This protein binds this small molecule.
Small molecule (SMILES): C#Cc1n[nH]c2c(-c3cn([C@@H](C)c4ccccc4)c(=O)[nH]c3=O)cc(F)cc12

Binding-site contacts:
Ligand atom F contacts residue LEU105 of chain 1.B at 3.4 Å.
Ligand atom C19 contacts residue ASP185 of chain 1.B at 3.7 Å.
Ligand atom O contacts residue ASP185 of chain 1.B at 3.7 Å.
Ligand atom C1 contacts residue LEU103 of chain 1.B at 3.7 Å (hydrophobic).
Ligand atom C16 contacts residue VAL183 of chain 1.B at 3.4 Å (hydrophobic).
Ligand atom C8 contacts residue VAL118 of chain 1.B at 3.8 Å (hydrophobic).
Ligand atom O1 contacts residue ASP185 of chain 1.B at 3.0 Å (salt-bridge).
Ligand atom C20 contacts residue ASP185 of chain 1.B at 3.8 Å.
Ligand atom C contacts residue LEU103 of chain 1.B at 3.3 Å (hydrophobic).
Ligand atom C20 contacts residue MET94 of chain 1.B at 3.4 Å (hydrophobic).
Ligand atom C7 contacts residue VAL118 of chain 1.B at 3.5 Å (hydrophobic).
Ligand atom C14 contacts residue ARG190 of chain 1.B at 3.4 Å.
Ligand atom C3 contacts residue VAL118 of chain 1.B at 3.8 Å (hydrophobic).
Ligand atom N2 contacts residue ARG190 of chain 1.B at 2.9 Å (salt-bridge).
Ligand atom C14 contacts residue ALA189 of chain 1.B at 3.8 Å (hydrophobic).
Ligand atom C2 contacts residue MET94 of chain 1.B at 3.6 Å (hydrophobic).
Ligand atom C16 contacts residue LEU103 of chain 1.B at 3.4 Å (hydrophobic).
Ligand atom O contacts residue LYS73 of chain 1.B at 2.8 Å (salt-bridge).
Ligand atom N2 contacts residue ALA189 of chain 1.B at 3.5 Å.
Ligand atom C7 contacts residue LEU105 of chain 1.B at 3.8 Å (hydrophobic).
Ligand atom C11 contacts residue ARG190 of chain 1.B at 3.6 Å.
Ligand atom C19 contacts residue MET94 of chain 1.B at 3.7 Å (hydrophobic).
Ligand atom C6 contacts residue VAL118 of chain 1.B at 3.8 Å (hydrophobic).
Ligand atom C17 contacts residue VAL183 of chain 1.B at 3.3 Å (hydrophobic).
Ligand atom C16 contacts residue ALA184 of chain 1.B at 3.8 Å (hydrophobic).
Ligand atom O1 contacts residue ALA184 of chain 1.B at 3.4 Å.
Ligand atom F contacts residue GLY91 of chain 1.B at 3.2 Å.
Ligand atom C7 contacts residue MET94 of chain 1.B at 3.7 Å (hydrophobic).
Ligand atom C14 contacts residue PHE87 of chain 1.B at 3.6 Å (hydrophobic).
Ligand atom C6 contacts residue MET94 of chain 1.B at 3.6 Å (hydrophobic).
Ligand atom C9 contacts residue GLU90 of chain 1.B at 3.8 Å.
Ligand atom C4 contacts residue LYS73 of chain 1.B at 3.7 Å.
Ligand atom C13 contacts residue ARG190 of chain 1.B at 3.6 Å.
Ligand atom N1 contacts residue ASP185 of chain 1.B at 2.8 Å (salt-bridge).
Ligand atom C4 contacts residue ASP185 of chain 1.B at 3.6 Å.
Ligand atom C18 contacts residue HIS165 of chain 1.B at 3.8 Å.
Ligand atom F contacts residue ILE108 of chain 1.B at 3.0 Å.
Ligand atom C18 contacts residue PHE163 of chain 1.B at 3.8 Å (hydrophobic).
Ligand atom C9 contacts residue PHE87 of chain 1.B at 3.6 Å (hydrophobic).
Ligand atom C5 contacts residue ASP185 of chain 1.B at 3.5 Å.

Sequence of chain 1.B:
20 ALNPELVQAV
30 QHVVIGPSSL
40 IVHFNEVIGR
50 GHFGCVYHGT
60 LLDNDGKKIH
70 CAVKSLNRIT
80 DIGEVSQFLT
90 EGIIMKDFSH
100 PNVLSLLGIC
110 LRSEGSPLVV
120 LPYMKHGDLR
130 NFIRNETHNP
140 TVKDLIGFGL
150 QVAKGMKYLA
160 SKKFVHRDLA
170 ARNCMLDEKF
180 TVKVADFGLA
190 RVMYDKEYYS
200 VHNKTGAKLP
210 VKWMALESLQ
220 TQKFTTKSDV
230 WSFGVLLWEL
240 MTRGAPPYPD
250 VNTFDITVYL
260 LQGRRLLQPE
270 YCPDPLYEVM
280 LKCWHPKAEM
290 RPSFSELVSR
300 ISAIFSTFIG